A protein and the small-molecule ligand that binds it are described below.
Small molecule (SMILES): CC(=O)N[C@@H]1[C@@H](O)[C@H](O)[C@@H](CO)O[C@H]1O

Sequence of chain 1.A:
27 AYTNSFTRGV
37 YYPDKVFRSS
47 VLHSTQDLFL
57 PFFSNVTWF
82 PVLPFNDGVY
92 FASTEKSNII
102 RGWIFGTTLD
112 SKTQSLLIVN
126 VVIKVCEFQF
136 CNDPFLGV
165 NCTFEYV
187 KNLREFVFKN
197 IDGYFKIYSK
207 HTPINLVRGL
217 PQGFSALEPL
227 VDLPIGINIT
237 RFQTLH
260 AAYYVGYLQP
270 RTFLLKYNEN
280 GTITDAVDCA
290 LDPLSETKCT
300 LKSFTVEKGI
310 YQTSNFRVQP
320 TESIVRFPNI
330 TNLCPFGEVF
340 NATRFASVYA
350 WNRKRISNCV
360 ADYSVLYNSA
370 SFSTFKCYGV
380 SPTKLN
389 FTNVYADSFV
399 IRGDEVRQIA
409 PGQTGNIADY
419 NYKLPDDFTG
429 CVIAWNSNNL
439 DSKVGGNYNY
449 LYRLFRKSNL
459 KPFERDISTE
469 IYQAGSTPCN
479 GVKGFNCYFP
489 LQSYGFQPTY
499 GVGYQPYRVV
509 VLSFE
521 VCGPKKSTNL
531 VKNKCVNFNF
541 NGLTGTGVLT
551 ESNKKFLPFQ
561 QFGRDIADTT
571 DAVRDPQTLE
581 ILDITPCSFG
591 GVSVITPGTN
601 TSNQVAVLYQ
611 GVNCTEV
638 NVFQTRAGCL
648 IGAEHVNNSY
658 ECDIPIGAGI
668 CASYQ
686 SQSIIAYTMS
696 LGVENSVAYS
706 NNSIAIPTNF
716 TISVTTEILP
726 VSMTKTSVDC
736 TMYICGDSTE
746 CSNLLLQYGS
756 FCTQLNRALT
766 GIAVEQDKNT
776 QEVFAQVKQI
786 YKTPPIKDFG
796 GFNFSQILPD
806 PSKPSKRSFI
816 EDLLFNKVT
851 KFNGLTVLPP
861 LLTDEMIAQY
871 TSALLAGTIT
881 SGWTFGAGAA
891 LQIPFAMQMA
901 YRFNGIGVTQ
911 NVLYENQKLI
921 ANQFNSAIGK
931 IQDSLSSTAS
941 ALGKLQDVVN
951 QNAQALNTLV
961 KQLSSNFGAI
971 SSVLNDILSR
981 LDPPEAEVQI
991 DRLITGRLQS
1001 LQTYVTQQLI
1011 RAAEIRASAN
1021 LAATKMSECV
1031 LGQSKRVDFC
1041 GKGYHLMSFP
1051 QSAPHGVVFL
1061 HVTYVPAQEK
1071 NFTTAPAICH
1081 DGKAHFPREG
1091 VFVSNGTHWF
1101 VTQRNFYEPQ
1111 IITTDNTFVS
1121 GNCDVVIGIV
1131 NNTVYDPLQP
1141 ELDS

Binding-site contacts:
Ligand atom C5 contacts residue ALA703 of chain 1.A at 3.6 Å (hydrophobic).
Ligand atom C7 contacts residue ASN1071 of chain 1.A at 3.1 Å.
Ligand atom O5 contacts residue ASN1071 of chain 1.A at 2.3 Å (h-bond).
Ligand atom C6 contacts residue ALA703 of chain 1.A at 3.9 Å (hydrophobic).
Ligand atom O5 contacts residue ALA703 of chain 1.A at 4.1 Å.
Ligand atom C8 contacts residue GLU1069 of chain 1.A at 3.4 Å.
Ligand atom N2 contacts residue ASN1071 of chain 1.A at 2.2 Å (h-bond).
Ligand atom C3 contacts residue ASN1071 of chain 1.A at 3.8 Å.
Ligand atom O7 contacts residue ASN1071 of chain 1.A at 4.1 Å.
Ligand atom C5 contacts residue ASN1071 of chain 1.A at 3.6 Å.
Ligand atom C1 contacts residue ASN1071 of chain 1.A at 1.4 Å.
Ligand atom C1 contacts residue GLN892 of chain 1.B at 3.8 Å.
Ligand atom C4 contacts residue ASN1071 of chain 1.A at 4.2 Å.
Ligand atom C8 contacts residue LYS1070 of chain 1.A at 4.2 Å.
Ligand atom C8 contacts residue ASN1071 of chain 1.A at 3.4 Å.
Ligand atom C2 contacts residue ASN1071 of chain 1.A at 2.5 Å.
Ligand atom O6 contacts residue ALA703 of chain 1.A at 4.1 Å.

Sequence of chain 1.B:
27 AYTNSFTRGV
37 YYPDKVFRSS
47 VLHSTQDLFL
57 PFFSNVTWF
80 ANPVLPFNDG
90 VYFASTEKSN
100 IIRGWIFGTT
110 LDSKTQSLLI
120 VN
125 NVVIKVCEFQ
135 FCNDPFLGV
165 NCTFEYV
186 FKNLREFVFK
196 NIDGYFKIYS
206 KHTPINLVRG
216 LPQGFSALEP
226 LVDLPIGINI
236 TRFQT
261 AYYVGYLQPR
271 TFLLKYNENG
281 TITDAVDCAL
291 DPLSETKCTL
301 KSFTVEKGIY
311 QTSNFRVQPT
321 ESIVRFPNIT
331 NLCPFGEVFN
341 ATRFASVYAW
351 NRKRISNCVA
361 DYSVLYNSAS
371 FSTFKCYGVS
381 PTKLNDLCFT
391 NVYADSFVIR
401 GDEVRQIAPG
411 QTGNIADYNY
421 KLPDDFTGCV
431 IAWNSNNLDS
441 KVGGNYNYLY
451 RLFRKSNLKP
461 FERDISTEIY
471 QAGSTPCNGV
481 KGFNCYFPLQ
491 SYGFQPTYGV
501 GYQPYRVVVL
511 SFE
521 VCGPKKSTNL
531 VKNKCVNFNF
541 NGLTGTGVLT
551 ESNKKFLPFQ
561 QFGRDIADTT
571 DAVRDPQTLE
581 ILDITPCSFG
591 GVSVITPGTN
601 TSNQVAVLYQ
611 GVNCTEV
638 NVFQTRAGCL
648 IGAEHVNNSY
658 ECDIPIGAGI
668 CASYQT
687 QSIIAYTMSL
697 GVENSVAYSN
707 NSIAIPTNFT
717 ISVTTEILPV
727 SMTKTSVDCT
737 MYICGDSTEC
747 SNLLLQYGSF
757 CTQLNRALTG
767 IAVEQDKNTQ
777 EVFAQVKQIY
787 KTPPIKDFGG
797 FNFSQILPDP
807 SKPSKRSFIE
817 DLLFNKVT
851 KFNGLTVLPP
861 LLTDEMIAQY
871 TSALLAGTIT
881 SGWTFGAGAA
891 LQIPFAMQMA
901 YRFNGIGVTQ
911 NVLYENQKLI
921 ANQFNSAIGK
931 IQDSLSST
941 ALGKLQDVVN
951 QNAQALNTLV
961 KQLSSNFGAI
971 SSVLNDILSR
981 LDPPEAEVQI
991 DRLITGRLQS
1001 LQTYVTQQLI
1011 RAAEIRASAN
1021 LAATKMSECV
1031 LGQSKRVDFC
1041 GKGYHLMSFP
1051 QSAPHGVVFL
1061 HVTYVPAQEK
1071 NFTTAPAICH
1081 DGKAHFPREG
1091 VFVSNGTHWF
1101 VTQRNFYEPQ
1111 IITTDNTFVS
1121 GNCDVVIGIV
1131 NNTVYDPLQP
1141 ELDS